Sequence of chain 3.B:
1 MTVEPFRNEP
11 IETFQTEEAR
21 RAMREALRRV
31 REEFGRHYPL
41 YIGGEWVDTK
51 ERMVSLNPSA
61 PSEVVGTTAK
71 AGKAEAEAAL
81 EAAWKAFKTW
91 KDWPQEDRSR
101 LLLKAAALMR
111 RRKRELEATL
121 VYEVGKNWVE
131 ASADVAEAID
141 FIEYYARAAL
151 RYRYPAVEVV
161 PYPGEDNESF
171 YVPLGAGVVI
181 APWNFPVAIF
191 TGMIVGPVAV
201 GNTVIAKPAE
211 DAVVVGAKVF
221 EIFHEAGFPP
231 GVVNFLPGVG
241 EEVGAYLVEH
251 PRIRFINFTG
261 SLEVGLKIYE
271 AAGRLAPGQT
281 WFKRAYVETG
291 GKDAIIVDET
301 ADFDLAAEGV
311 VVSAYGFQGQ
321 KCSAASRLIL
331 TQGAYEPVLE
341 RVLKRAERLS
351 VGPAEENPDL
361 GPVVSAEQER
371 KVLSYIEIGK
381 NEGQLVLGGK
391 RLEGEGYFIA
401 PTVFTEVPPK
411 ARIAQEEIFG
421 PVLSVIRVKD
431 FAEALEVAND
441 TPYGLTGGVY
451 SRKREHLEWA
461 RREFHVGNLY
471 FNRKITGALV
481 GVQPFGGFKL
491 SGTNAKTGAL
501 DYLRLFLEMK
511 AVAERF

The small molecule below binds the protein below.
Small molecule (SMILES): O=C(O)[C@H]1CCCN1

Binding-site contacts:
Ligand atom CA contacts residue GLU137 of chain 3.B at 3.9 Å.
Ligand atom O contacts residue GLY477 of chain 3.B at 3.2 Å (h-bond).
Ligand atom N contacts residue ALA478 of chain 3.B at 4.5 Å.
Ligand atom CA contacts residue ALA478 of chain 3.B at 3.8 Å (hydrophobic).
Ligand atom N contacts residue PHE185 of chain 3.B at 3.7 Å.
Ligand atom C contacts residue PHE485 of chain 3.B at 4.5 Å (hydrophobic).
Ligand atom CG contacts residue ILE189 of chain 3.B at 3.8 Å (hydrophobic).
Ligand atom CD contacts residue ILE189 of chain 3.B at 3.9 Å (hydrophobic).
Ligand atom N contacts residue GLU137 of chain 3.B at 2.8 Å (salt-bridge).
Ligand atom OXT contacts residue GLY477 of chain 3.B at 3.3 Å (h-bond).
Ligand atom OXT contacts residue THR476 of chain 3.B at 4.2 Å.
Ligand atom OXT contacts residue PHE185 of chain 3.B at 3.7 Å.
Ligand atom OXT contacts residue LYS321 of chain 3.B at 4.3 Å.
Ligand atom O contacts residue ALA478 of chain 3.B at 3.3 Å (h-bond).
Ligand atom OXT contacts residue ALA478 of chain 3.B at 4.5 Å.
Ligand atom CD contacts residue PHE185 of chain 3.B at 3.6 Å (hydrophobic).
Ligand atom O contacts residue THR476 of chain 3.B at 3.8 Å.
Ligand atom CD contacts residue GLU137 of chain 3.B at 3.1 Å.
Ligand atom O contacts residue PHE485 of chain 3.B at 3.7 Å.
Ligand atom CB contacts residue PHE485 of chain 3.B at 3.4 Å (hydrophobic).
Ligand atom CB contacts residue ALA478 of chain 3.B at 4.2 Å (hydrophobic).
Ligand atom C contacts residue THR476 of chain 3.B at 4.3 Å.
Ligand atom C contacts residue ALA478 of chain 3.B at 3.7 Å (hydrophobic).
Ligand atom C contacts residue GLY477 of chain 3.B at 3.4 Å.
Ligand atom CB contacts residue GLU137 of chain 3.B at 4.0 Å.
Ligand atom O contacts residue SER323 of chain 3.B at 3.1 Å (h-bond).
Ligand atom CG contacts residue PHE485 of chain 3.B at 3.9 Å (hydrophobic).
Ligand atom C contacts residue SER323 of chain 3.B at 3.4 Å.
Ligand atom OXT contacts residue SER323 of chain 3.B at 3.0 Å (h-bond).
Ligand atom CG contacts residue GLU137 of chain 3.B at 3.1 Å.
Ligand atom CA contacts residue GLY477 of chain 3.B at 4.4 Å.